Binding-site contacts:
Ligand atom C2 contacts residue ARG125 of chain 33.A at 3.8 Å.
Ligand atom C5 contacts residue THR21 of chain 7.A at 4.3 Å.
Ligand atom O5' contacts residue ARG131 of chain 33.A at 2.6 Å (salt-bridge).
Ligand atom O3' contacts residue ARG125 of chain 33.A at 4.0 Å.
Ligand atom O2 contacts residue ARG125 of chain 33.A at 3.9 Å.
Ligand atom C5 contacts residue ARG125 of chain 33.A at 3.5 Å.
Ligand atom OP2 contacts residue SER77 of chain 33.A at 4.1 Å.
Ligand atom C2' contacts residue ARG125 of chain 33.A at 3.6 Å.
Ligand atom C4 contacts residue ARG125 of chain 33.A at 3.5 Å.
Ligand atom N3 contacts residue SER17 of chain 7.A at 4.3 Å.
Ligand atom P contacts residue ILE23 of chain 7.A at 4.4 Å.
Ligand atom P contacts residue ARG125 of chain 33.A at 3.7 Å.
Ligand atom P contacts residue ARG131 of chain 33.A at 3.5 Å.
Ligand atom OP3 contacts residue ARG125 of chain 33.A at 2.8 Å.
Ligand atom N3 contacts residue ARG125 of chain 33.A at 3.6 Å (salt-bridge).
Ligand atom OP3 contacts residue ILE23 of chain 7.A at 4.2 Å.
Ligand atom O4 contacts residue SER17 of chain 7.A at 3.2 Å.
Ligand atom OP1 contacts residue ARG131 of chain 33.A at 3.4 Å (salt-bridge).
Ligand atom C2 contacts residue ASN16 of chain 7.A at 3.0 Å.
Ligand atom C6 contacts residue ARG125 of chain 33.A at 3.5 Å.
Ligand atom N1 contacts residue ARG125 of chain 33.A at 3.7 Å.
Ligand atom C5' contacts residue ARG125 of chain 33.A at 4.1 Å.
Ligand atom C1' contacts residue ARG125 of chain 33.A at 4.2 Å.
Ligand atom C3' contacts residue ARG125 of chain 33.A at 3.3 Å.
Ligand atom C5' contacts residue MET76 of chain 33.A at 4.3 Å (hydrophobic).
Ligand atom OP2 contacts residue ILE23 of chain 7.A at 4.5 Å.
Ligand atom O5' contacts residue ARG125 of chain 33.A at 3.0 Å (salt-bridge).
Ligand atom O4 contacts residue ARG125 of chain 33.A at 3.8 Å.
Ligand atom OP2 contacts residue ARG131 of chain 33.A at 3.7 Å.
Ligand atom N1 contacts residue ASN16 of chain 7.A at 4.4 Å.
Ligand atom OP1 contacts residue ILE23 of chain 7.A at 3.9 Å.
Ligand atom C4 contacts residue ASN16 of chain 7.A at 4.1 Å.
Ligand atom C5' contacts residue ARG131 of chain 33.A at 3.2 Å.
Ligand atom O2 contacts residue ASN16 of chain 7.A at 2.5 Å (h-bond).
Ligand atom C4 contacts residue SER17 of chain 7.A at 4.1 Å.
Ligand atom OP1 contacts residue ARG125 of chain 33.A at 2.9 Å (salt-bridge).
Ligand atom C4' contacts residue ARG125 of chain 33.A at 4.4 Å.
Ligand atom C5' contacts residue SER77 of chain 33.A at 4.4 Å.
Ligand atom N3 contacts residue ASN16 of chain 7.A at 2.9 Å (h-bond).
Ligand atom O4 contacts residue THR21 of chain 7.A at 3.9 Å.

Sequence of chain 7.A:
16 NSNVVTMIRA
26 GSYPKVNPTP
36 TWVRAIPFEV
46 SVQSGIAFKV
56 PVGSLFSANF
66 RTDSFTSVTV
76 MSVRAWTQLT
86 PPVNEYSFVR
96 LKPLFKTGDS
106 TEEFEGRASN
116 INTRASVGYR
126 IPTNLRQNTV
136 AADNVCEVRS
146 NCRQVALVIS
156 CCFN

Sequence of chain 33.A:
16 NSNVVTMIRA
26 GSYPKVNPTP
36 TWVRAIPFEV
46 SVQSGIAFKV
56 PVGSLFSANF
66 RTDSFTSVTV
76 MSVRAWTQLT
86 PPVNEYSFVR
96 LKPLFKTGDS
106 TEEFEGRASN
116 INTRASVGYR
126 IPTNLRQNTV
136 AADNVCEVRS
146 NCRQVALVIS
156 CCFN

The protein below binds the small molecule below.
Small molecule (SMILES): CO[P](=O)(O)O[C@H]1[C@@H](O)[C@H](n2ccc(=O)[nH]c2=O)O[C@@H]1COP(=O)(O)O